The small molecule below binds the protein below.
Small molecule (SMILES): N[C@@H](CCC(=O)N[C@@H](CS)C(=O)NCC(=O)NCCCCNCCCNC(=O)CNC(=O)[C@H](CS)NC(=O)CC[C@H](N)C(=O)O)C(=O)O

Sequence of chain 1.A:
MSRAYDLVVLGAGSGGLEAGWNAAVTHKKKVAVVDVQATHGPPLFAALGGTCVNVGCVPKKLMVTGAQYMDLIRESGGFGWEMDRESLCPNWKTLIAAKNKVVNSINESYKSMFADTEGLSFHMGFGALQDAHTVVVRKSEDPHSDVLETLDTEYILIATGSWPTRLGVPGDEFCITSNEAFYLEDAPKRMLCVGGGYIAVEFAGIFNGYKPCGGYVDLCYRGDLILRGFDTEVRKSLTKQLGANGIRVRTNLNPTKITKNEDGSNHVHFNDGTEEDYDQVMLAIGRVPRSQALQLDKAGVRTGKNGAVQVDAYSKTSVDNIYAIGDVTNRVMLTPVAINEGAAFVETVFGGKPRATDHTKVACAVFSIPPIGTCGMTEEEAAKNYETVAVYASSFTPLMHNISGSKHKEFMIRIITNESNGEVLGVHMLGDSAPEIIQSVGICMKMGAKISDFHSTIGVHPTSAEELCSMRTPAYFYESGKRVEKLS

Binding-site contacts:
Ligand atom O2 contacts residue TYR130 of chain 1.A at 4.2 Å.
Ligand atom O11 contacts residue PHE416 of chain 1.B at 3.3 Å.
Ligand atom O11 contacts residue GLU487 of chain 1.B at 3.4 Å (salt-bridge).
Ligand atom CB2 contacts residue HIS481 of chain 1.B at 4.0 Å.
Ligand atom OD1 contacts residue VAL78 of chain 1.A at 4.3 Å.
Ligand atom CD1 contacts residue HIS481 of chain 1.B at 3.9 Å.
Ligand atom CB2 contacts residue VAL73 of chain 1.A at 3.6 Å (hydrophobic).
Ligand atom CB1 contacts residue LEU419 of chain 1.B at 4.3 Å (hydrophobic).
Ligand atom CD1 contacts residue LEU419 of chain 1.B at 4.0 Å (hydrophobic).
Ligand atom CG1 contacts residue GLU486 of chain 1.B at 4.3 Å.
Ligand atom O21 contacts residue SER484 of chain 1.B at 4.4 Å.
Ligand atom CG1 contacts residue LEU419 of chain 1.B at 3.7 Å (hydrophobic).
Ligand atom CG1 contacts residue HIS481 of chain 1.B at 3.6 Å.
Ligand atom O11 contacts residue THR483 of chain 1.B at 4.1 Å.
Ligand atom CA7 contacts residue LYS260 of chain 1.B at 4.4 Å.
Ligand atom O21 contacts residue PHE416 of chain 1.B at 4.1 Å.
Ligand atom O27 contacts residue LYS260 of chain 1.B at 4.3 Å.
Ligand atom CA1 contacts residue LEU419 of chain 1.B at 3.6 Å (hydrophobic).
Ligand atom SG2 contacts residue HIS481 of chain 1.B at 2.8 Å (h-bond).
Ligand atom SG2 contacts residue VAL73 of chain 1.A at 3.8 Å.
Ligand atom SG2 contacts residue CYS72 of chain 1.A at 2.9 Å (h-bond).
Ligand atom N1 contacts residue LEU419 of chain 1.B at 3.4 Å.
Ligand atom CB2 contacts residue CYS72 of chain 1.A at 4.4 Å (hydrophobic).
Ligand atom O21 contacts residue THR483 of chain 1.B at 3.0 Å (h-bond).
Ligand atom C1 contacts residue PHE416 of chain 1.B at 4.0 Å (hydrophobic).
Ligand atom CA2 contacts residue HIS481 of chain 1.B at 4.0 Å.
Ligand atom OD1 contacts residue LEU419 of chain 1.B at 3.4 Å.
Ligand atom C1 contacts residue THR483 of chain 1.B at 3.7 Å.
Ligand atom O11 contacts residue GLU486 of chain 1.B at 4.4 Å.
Ligand atom SG2 contacts residue THR355 of chain 1.A at 3.9 Å.
Ligand atom CA1 contacts residue GLU486 of chain 1.B at 4.4 Å.
Ligand atom CB1 contacts residue HIS481 of chain 1.B at 4.2 Å.
Ligand atom C1 contacts residue GLU486 of chain 1.B at 4.3 Å.
Ligand atom SG2 contacts residue VAL78 of chain 1.A at 4.0 Å.
Ligand atom O21 contacts residue LEU419 of chain 1.B at 4.4 Å.
Ligand atom SG2 contacts residue CYS77 of chain 1.A at 3.9 Å.
Ligand atom O2 contacts residue ILE126 of chain 1.A at 4.1 Å.
Ligand atom N2 contacts residue HIS481 of chain 1.B at 3.2 Å.
Ligand atom CD1 contacts residue VAL78 of chain 1.A at 4.3 Å (hydrophobic).
Ligand atom CB1 contacts residue GLU486 of chain 1.B at 3.3 Å.

Sequence of chain 1.B:
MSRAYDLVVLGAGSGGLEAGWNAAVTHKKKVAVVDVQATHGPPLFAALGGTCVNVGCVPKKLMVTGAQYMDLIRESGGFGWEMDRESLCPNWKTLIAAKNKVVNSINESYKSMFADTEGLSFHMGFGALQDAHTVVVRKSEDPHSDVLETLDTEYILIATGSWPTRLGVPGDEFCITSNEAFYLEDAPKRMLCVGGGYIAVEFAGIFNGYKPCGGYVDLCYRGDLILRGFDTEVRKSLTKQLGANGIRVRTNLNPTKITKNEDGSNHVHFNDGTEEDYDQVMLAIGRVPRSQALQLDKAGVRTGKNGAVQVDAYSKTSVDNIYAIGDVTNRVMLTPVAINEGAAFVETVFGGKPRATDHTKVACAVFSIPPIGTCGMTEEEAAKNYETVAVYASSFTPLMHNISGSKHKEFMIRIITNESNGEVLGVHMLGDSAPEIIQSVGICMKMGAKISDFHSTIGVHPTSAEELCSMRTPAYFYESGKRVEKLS